Sequence of chain 1.A:
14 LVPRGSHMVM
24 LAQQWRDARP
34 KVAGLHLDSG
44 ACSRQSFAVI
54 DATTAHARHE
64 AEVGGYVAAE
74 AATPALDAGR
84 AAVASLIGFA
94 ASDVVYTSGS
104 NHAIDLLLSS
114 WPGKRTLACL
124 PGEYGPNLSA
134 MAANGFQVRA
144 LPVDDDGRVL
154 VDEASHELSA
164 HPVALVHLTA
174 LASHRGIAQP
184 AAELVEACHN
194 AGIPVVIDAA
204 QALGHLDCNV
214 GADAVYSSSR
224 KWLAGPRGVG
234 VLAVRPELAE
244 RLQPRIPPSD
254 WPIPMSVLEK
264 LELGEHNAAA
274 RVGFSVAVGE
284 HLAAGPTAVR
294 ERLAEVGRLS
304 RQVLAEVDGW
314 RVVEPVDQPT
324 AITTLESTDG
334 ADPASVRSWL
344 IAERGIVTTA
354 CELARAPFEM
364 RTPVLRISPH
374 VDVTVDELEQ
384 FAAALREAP

Sequence of chain 1.C:
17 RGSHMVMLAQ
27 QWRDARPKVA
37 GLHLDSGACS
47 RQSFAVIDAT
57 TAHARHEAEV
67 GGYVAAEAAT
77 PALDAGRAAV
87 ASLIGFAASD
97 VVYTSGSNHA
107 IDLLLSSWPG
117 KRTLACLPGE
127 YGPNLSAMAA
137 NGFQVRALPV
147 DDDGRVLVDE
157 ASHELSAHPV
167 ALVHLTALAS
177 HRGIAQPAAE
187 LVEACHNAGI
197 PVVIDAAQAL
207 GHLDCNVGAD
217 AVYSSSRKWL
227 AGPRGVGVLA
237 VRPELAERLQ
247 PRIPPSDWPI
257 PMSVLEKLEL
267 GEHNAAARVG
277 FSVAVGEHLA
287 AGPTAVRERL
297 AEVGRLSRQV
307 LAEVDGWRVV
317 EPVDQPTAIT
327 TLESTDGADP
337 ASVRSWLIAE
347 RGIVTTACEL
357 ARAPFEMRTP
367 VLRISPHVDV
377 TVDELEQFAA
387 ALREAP

A small-molecule ligand and the protein it binds are described below.
Small molecule (SMILES): CC(=O)C(=O)O

Binding-site contacts:
Ligand atom O contacts residue PLP1 of chain 1.E at 4.3 Å.
Ligand atom C contacts residue ARG358 of chain 1.A at 2.8 Å.
Ligand atom CA contacts residue LYS224 of chain 1.A at 3.3 Å.
Ligand atom O3 contacts residue ALA44 of chain 1.A at 4.3 Å.
Ligand atom O contacts residue ARG223 of chain 1.A at 3.6 Å.
Ligand atom OXT contacts residue ALA44 of chain 1.A at 3.0 Å.
Ligand atom OXT contacts residue ARG369 of chain 1.A at 2.9 Å (salt-bridge).
Ligand atom CB contacts residue PLP1 of chain 1.E at 3.0 Å.
Ligand atom O3 contacts residue ARG369 of chain 1.A at 2.8 Å (salt-bridge).
Ligand atom CA contacts residue ARG369 of chain 1.A at 3.8 Å.
Ligand atom CA contacts residue GLY43 of chain 1.A at 3.7 Å.
Ligand atom O contacts residue ARG358 of chain 1.A at 3.7 Å.
Ligand atom O contacts residue ALA44 of chain 1.A at 3.8 Å.
Ligand atom O contacts residue TYR69 of chain 1.C at 3.4 Å (h-bond).
Ligand atom OXT contacts residue ARG358 of chain 1.A at 2.8 Å (salt-bridge).
Ligand atom OXT contacts residue GLY43 of chain 1.A at 3.9 Å.
Ligand atom O3 contacts residue ARG358 of chain 1.A at 3.0 Å (salt-bridge).
Ligand atom O3 contacts residue GLY43 of chain 1.A at 3.1 Å (h-bond).
Ligand atom CA contacts residue GLN204 of chain 1.A at 4.0 Å.
Ligand atom O contacts residue LYS224 of chain 1.A at 4.2 Å.
Ligand atom O3 contacts residue SER176 of chain 1.A at 3.7 Å.
Ligand atom C contacts residue LYS224 of chain 1.A at 4.1 Å.
Ligand atom OXT contacts residue THR352 of chain 1.A at 4.1 Å.
Ligand atom O3 contacts residue LYS224 of chain 1.A at 3.6 Å (salt-bridge).
Ligand atom CB contacts residue TYR127 of chain 1.A at 3.5 Å (hydrophobic).
Ligand atom C contacts residue ALA44 of chain 1.A at 3.5 Å (hydrophobic).
Ligand atom C contacts residue ARG369 of chain 1.A at 3.8 Å.
Ligand atom CB contacts residue LYS224 of chain 1.A at 3.1 Å.
Ligand atom CB contacts residue SER176 of chain 1.A at 4.1 Å.
Ligand atom CA contacts residue SER176 of chain 1.A at 4.3 Å.
Ligand atom O3 contacts residue GLN204 of chain 1.A at 3.0 Å (h-bond).
Ligand atom CA contacts residue ARG358 of chain 1.A at 2.7 Å.
Ligand atom C contacts residue GLY43 of chain 1.A at 3.9 Å.
Ligand atom CA contacts residue ALA44 of chain 1.A at 4.2 Å (hydrophobic).
Ligand atom CA contacts residue PLP1 of chain 1.E at 3.7 Å.
Ligand atom O3 contacts residue PLP1 of chain 1.E at 3.6 Å (h-bond).
Ligand atom CB contacts residue ARG358 of chain 1.A at 3.2 Å.